Sequence of chain 2.A:
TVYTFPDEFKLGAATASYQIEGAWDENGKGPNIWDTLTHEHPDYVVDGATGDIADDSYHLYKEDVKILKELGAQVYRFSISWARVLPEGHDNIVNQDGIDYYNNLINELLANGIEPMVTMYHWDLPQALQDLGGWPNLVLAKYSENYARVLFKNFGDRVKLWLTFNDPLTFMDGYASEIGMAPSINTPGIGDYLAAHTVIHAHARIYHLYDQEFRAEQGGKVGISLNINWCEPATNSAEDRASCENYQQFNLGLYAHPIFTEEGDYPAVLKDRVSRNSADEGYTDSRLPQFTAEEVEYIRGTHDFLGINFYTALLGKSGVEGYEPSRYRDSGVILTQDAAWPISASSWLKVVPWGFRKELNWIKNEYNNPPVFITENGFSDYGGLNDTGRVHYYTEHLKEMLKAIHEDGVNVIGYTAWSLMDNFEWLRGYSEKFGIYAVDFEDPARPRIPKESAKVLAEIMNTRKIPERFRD

The small molecule below binds the protein below.
Small molecule (SMILES): O=S(=O)(O)CCN1CCN(CCO[C@@H]2O[C@H](CO)[C@@H](O)[C@H](O)[C@H]2O)CC1

Binding-site contacts:
Ligand atom C4 contacts residue GLU432 of chain 2.A at 3.5 Å.
Ligand atom O2 contacts residue ASN173 of chain 2.A at 3.1 Å (h-bond).
Ligand atom O2 contacts residue TRP130 of chain 2.A at 3.8 Å.
Ligand atom C6 contacts residue PHE441 of chain 2.A at 3.5 Å (hydrophobic).
Ligand atom C1 contacts residue GLU383 of chain 2.A at 3.4 Å.
Ligand atom C3 contacts residue TRP425 of chain 2.A at 3.7 Å (hydrophobic).
Ligand atom O4 contacts residue GLN26 of chain 2.A at 3.1 Å (h-bond).
Ligand atom CAM contacts residue THR177 of chain 2.A at 3.7 Å.
Ligand atom C5 contacts residue TYR318 of chain 2.A at 3.5 Å (hydrophobic).
Ligand atom CAI contacts residue TYR318 of chain 2.A at 3.8 Å (hydrophobic).
Ligand atom CAI contacts residue ASN234 of chain 2.A at 3.8 Å.
Ligand atom CAJ contacts residue TRP355 of chain 2.A at 3.7 Å (hydrophobic).
Ligand atom O4 contacts residue GLU432 of chain 2.A at 2.6 Å (salt-bridge).
Ligand atom O4 contacts residue TRP425 of chain 2.A at 3.0 Å (h-bond).
Ligand atom O3 contacts residue TRP433 of chain 2.A at 2.9 Å (h-bond).
Ligand atom O2 contacts residue HIS129 of chain 2.A at 3.5 Å (h-bond).
Ligand atom O3 contacts residue TRP425 of chain 2.A at 3.6 Å.
Ligand atom O6 contacts residue GLU432 of chain 2.A at 2.5 Å (salt-bridge).
Ligand atom C4 contacts residue TRP433 of chain 2.A at 3.7 Å (hydrophobic).
Ligand atom C2 contacts residue TRP130 of chain 2.A at 3.7 Å (hydrophobic).
Ligand atom C1 contacts residue TYR318 of chain 2.A at 3.7 Å (hydrophobic).
Ligand atom C3 contacts residue TRP433 of chain 2.A at 3.8 Å (hydrophobic).
Ligand atom C2 contacts residue GLU383 of chain 2.A at 3.4 Å.
Ligand atom CAN contacts residue TRP355 of chain 2.A at 3.5 Å (hydrophobic).
Ligand atom O2 contacts residue GLU383 of chain 2.A at 2.7 Å (salt-bridge).
Ligand atom CAK contacts residue THR177 of chain 2.A at 3.2 Å.
Ligand atom C6 contacts residue GLU432 of chain 2.A at 3.3 Å.
Ligand atom C4 contacts residue TRP425 of chain 2.A at 3.8 Å (hydrophobic).
Ligand atom CAI contacts residue ASP174 of chain 2.A at 3.5 Å.
Ligand atom O5 contacts residue TYR318 of chain 2.A at 3.9 Å.
Ligand atom O1 contacts residue TRP130 of chain 2.A at 3.9 Å.
Ligand atom O3 contacts residue GLN26 of chain 2.A at 2.7 Å (h-bond).
Ligand atom C3 contacts residue GLN26 of chain 2.A at 3.8 Å.
Ligand atom O6 contacts residue TRP355 of chain 2.A at 3.3 Å.
Ligand atom O3 contacts residue HIS129 of chain 2.A at 3.0 Å (h-bond).
Ligand atom C6 contacts residue TRP355 of chain 2.A at 3.9 Å (hydrophobic).
Ligand atom O1 contacts residue ASP174 of chain 2.A at 3.6 Å.
Ligand atom C5 contacts residue TRP425 of chain 2.A at 3.9 Å (hydrophobic).
Ligand atom C3 contacts residue GLU383 of chain 2.A at 3.7 Å.
Ligand atom CAL contacts residue TRP355 of chain 2.A at 3.2 Å (hydrophobic).